Binding-site contacts:
Ligand atom O contacts residue MET396 of chain 1.C at 3.1 Å.
Ligand atom OD1 contacts residue PHE184 of chain 1.C at 3.4 Å.
Ligand atom CB contacts residue MET396 of chain 1.C at 3.5 Å (hydrophobic).
Ligand atom CD2 contacts residue MET396 of chain 1.C at 3.7 Å (hydrophobic).
Ligand atom CZ contacts residue LEU164 of chain 1.C at 3.8 Å (hydrophobic).
Ligand atom CA contacts residue ARG183 of chain 1.C at 3.6 Å.
Ligand atom N contacts residue ARG183 of chain 1.C at 2.8 Å (salt-bridge).
Ligand atom O contacts residue LEU264 of chain 1.C at 3.8 Å.
Ligand atom CD1 contacts residue PRO397 of chain 1.C at 3.6 Å (hydrophobic).
Ligand atom C contacts residue VAL398 of chain 1.C at 3.8 Å (hydrophobic).
Ligand atom OE1 contacts residue PHE184 of chain 1.C at 3.2 Å.
Ligand atom O contacts residue VAL398 of chain 1.C at 3.6 Å.
Ligand atom O contacts residue PHE184 of chain 1.C at 3.7 Å.
Ligand atom N contacts residue MET396 of chain 1.C at 3.7 Å.
Ligand atom OD2 contacts residue ARG183 of chain 1.C at 3.1 Å (salt-bridge).
Ligand atom CD1 contacts residue GLY360 of chain 1.C at 3.8 Å.
Ligand atom CD1 contacts residue LEU186 of chain 1.C at 3.7 Å (hydrophobic).
Ligand atom O contacts residue ARG183 of chain 1.C at 3.5 Å (salt-bridge).
Ligand atom NE2 contacts residue PRO397 of chain 1.C at 3.6 Å.
Ligand atom C contacts residue ARG183 of chain 1.C at 3.6 Å.
Ligand atom CD contacts residue MET396 of chain 1.C at 3.8 Å (hydrophobic).
Ligand atom O contacts residue ARG399 of chain 1.C at 3.4 Å (salt-bridge).
Ligand atom CA contacts residue ARG183 of chain 1.C at 3.7 Å.
Ligand atom CG contacts residue MET396 of chain 1.C at 3.7 Å (hydrophobic).
Ligand atom N contacts residue PRO397 of chain 1.C at 3.2 Å (h-bond).
Ligand atom O contacts residue MET396 of chain 1.C at 3.4 Å.
Ligand atom C contacts residue ARG183 of chain 1.C at 3.3 Å.
Ligand atom CG contacts residue ARG183 of chain 1.C at 3.5 Å.
Ligand atom OXT contacts residue ARG183 of chain 1.C at 2.3 Å (salt-bridge).
Ligand atom CE1 contacts residue GLY360 of chain 1.C at 3.5 Å.
Ligand atom CE1 contacts residue ARG183 of chain 1.C at 3.5 Å.
Ligand atom CD1 contacts residue THR181 of chain 1.C at 3.6 Å.
Ligand atom CD1 contacts residue ARG185 of chain 1.C at 3.6 Å.
Ligand atom NE2 contacts residue MET396 of chain 1.C at 2.6 Å (h-bond).
Ligand atom CB contacts residue PRO397 of chain 1.C at 3.3 Å (hydrophobic).
Ligand atom CZ contacts residue ARG183 of chain 1.C at 3.6 Å.
Ligand atom CB contacts residue ARG183 of chain 1.C at 3.5 Å.
Ligand atom C contacts residue MET396 of chain 1.C at 3.6 Å (hydrophobic).
Ligand atom CD2 contacts residue LEU264 of chain 1.C at 3.8 Å (hydrophobic).
Ligand atom CD2 contacts residue LEU394 of chain 1.C at 3.8 Å (hydrophobic).

Sequence of chain 1.C:
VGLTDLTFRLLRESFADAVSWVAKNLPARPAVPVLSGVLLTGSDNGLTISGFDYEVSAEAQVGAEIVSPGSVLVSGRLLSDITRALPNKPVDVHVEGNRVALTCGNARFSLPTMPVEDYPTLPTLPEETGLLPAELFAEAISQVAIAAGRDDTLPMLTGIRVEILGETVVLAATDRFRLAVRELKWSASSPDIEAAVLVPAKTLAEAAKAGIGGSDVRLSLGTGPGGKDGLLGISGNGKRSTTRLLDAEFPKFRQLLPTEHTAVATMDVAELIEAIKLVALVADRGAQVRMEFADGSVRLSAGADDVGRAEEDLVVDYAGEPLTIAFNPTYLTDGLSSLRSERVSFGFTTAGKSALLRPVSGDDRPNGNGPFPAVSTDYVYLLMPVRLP

This small molecule binds to this protein.
Small molecule (SMILES): CC(=O)N[C@@H](CCC(N)=O)C(=O)N[C@@H](CC1CCCCC1)C(=O)N[C@@H](CC(=O)O)C(=O)N[C@@H](CC(C)C)C(=O)N[C@@H](Cc1ccccc1)C(=O)O